Binding-site contacts:
Ligand atom C3 contacts residue ASN654 of chain 1.C at 3.8 Å.
Ligand atom C2 contacts residue ASN654 of chain 1.C at 2.5 Å.
Ligand atom O5 contacts residue ASN654 of chain 1.C at 2.4 Å (h-bond).
Ligand atom C1 contacts residue ASN654 of chain 1.C at 1.4 Å.
Ligand atom C7 contacts residue ASN654 of chain 1.C at 3.0 Å.
Ligand atom O7 contacts residue ASN654 of chain 1.C at 2.9 Å (h-bond).
Ligand atom C4 contacts residue ASN654 of chain 1.C at 4.2 Å.
Ligand atom C8 contacts residue ASN654 of chain 1.C at 3.7 Å.
Ligand atom O6 contacts residue TYR652 of chain 1.C at 3.5 Å.
Ligand atom C5 contacts residue ASN654 of chain 1.C at 3.6 Å.
Ligand atom O5 contacts residue TYR652 of chain 1.C at 4.4 Å.
Ligand atom N2 contacts residue ASN654 of chain 1.C at 2.9 Å (h-bond).

Sequence of chain 1.C:
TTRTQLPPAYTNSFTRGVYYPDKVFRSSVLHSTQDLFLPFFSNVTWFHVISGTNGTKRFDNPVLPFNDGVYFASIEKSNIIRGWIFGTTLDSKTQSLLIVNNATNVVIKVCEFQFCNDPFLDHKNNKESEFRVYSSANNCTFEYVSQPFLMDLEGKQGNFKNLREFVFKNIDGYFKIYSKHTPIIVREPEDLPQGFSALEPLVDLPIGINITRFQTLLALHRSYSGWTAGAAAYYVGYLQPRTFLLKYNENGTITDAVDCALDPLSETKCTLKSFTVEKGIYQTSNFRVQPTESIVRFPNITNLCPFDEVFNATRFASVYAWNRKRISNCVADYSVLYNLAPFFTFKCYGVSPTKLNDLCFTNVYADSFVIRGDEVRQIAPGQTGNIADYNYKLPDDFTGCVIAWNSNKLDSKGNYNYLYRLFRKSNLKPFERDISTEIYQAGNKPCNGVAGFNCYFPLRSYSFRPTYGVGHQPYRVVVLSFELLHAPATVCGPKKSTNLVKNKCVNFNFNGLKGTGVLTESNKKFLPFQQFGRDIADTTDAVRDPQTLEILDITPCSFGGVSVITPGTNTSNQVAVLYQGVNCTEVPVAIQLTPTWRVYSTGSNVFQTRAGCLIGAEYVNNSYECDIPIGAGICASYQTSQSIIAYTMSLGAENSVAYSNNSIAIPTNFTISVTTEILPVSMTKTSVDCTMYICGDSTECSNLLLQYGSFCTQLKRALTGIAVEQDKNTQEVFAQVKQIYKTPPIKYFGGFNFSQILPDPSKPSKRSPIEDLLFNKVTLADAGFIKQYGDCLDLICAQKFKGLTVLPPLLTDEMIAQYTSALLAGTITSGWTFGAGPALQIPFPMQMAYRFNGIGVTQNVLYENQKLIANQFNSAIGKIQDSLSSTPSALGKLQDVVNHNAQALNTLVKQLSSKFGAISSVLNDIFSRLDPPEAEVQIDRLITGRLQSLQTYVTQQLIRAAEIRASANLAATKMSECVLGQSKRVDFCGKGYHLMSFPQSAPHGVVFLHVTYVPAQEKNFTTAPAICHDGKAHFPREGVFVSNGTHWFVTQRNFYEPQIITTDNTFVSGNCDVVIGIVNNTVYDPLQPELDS

The protein below binds the small molecule below.
Small molecule (SMILES): CC(=O)N[C@@H]1[C@@H](O)[C@H](O)[C@@H](CO)O[C@H]1O